The small molecule below binds the protein below.
Small molecule (SMILES): NCCC[C@H](N)C(=O)O

Sequence of chain 1.B:
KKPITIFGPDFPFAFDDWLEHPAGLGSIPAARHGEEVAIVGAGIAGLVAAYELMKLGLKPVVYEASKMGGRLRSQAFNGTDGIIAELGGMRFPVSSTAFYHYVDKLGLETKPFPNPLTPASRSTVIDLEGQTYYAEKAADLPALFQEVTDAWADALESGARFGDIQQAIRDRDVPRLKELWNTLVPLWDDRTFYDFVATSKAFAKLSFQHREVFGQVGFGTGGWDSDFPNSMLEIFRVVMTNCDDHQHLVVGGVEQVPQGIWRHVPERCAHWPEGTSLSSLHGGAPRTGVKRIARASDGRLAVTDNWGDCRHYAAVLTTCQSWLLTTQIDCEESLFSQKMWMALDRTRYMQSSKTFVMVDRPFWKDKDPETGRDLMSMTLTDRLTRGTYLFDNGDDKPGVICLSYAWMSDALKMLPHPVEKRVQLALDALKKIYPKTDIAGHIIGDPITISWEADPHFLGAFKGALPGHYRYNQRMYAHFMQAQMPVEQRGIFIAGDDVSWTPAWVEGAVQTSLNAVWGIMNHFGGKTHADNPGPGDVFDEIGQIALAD

Binding-site contacts:
Ligand atom C contacts residue LEU415 of chain 1.B at 3.6 Å (hydrophobic).
Ligand atom OXT contacts residue LEU415 of chain 1.B at 2.9 Å (h-bond).
Ligand atom CA contacts residue ASP376 of chain 1.D at 3.6 Å.
Ligand atom CG contacts residue ASP376 of chain 1.D at 4.2 Å.
Ligand atom N contacts residue THR357 of chain 1.D at 2.6 Å (h-bond).
Ligand atom CA contacts residue THR357 of chain 1.D at 3.8 Å.
Ligand atom CG contacts residue GLU364 of chain 1.D at 3.6 Å.
Ligand atom C contacts residue ARG414 of chain 1.B at 4.0 Å.
Ligand atom C contacts residue ASP376 of chain 1.D at 3.9 Å.
Ligand atom NE contacts residue GLU364 of chain 1.D at 3.5 Å (salt-bridge).
Ligand atom CD contacts residue ASP376 of chain 1.D at 4.5 Å.
Ligand atom NE contacts residue ASP413 of chain 1.B at 4.3 Å.
Ligand atom CG contacts residue TRP372 of chain 1.D at 3.9 Å (hydrophobic).
Ligand atom OXT contacts residue ARG414 of chain 1.B at 3.3 Å.
Ligand atom CD contacts residue ARG414 of chain 1.B at 4.2 Å.
Ligand atom N contacts residue ASP376 of chain 1.D at 3.0 Å (salt-bridge).
Ligand atom CD contacts residue GLN369 of chain 1.D at 3.2 Å.
Ligand atom CG contacts residue ARG414 of chain 1.B at 3.7 Å.
Ligand atom CD contacts residue TRP372 of chain 1.D at 3.5 Å (hydrophobic).
Ligand atom NE contacts residue GLY161 of chain 1.B at 4.5 Å.
Ligand atom CB contacts residue ARG414 of chain 1.B at 4.1 Å.
Ligand atom C contacts residue THR357 of chain 1.D at 3.7 Å.
Ligand atom NE contacts residue ARG414 of chain 1.B at 3.6 Å.
Ligand atom O contacts residue LEU415 of chain 1.B at 3.5 Å (h-bond).
Ligand atom NE contacts residue GLN369 of chain 1.D at 2.9 Å (h-bond).
Ligand atom O contacts residue THR357 of chain 1.D at 3.6 Å.
Ligand atom O contacts residue ASP376 of chain 1.D at 3.5 Å (salt-bridge).
Ligand atom N contacts residue TRP372 of chain 1.D at 3.6 Å.
Ligand atom CB contacts residue ASP376 of chain 1.D at 3.3 Å.
Ligand atom O contacts residue ARG414 of chain 1.B at 4.2 Å.
Ligand atom CD contacts residue GLU364 of chain 1.D at 3.5 Å.
Ligand atom OXT contacts residue THR357 of chain 1.D at 4.2 Å.

Sequence of chain 1.D:
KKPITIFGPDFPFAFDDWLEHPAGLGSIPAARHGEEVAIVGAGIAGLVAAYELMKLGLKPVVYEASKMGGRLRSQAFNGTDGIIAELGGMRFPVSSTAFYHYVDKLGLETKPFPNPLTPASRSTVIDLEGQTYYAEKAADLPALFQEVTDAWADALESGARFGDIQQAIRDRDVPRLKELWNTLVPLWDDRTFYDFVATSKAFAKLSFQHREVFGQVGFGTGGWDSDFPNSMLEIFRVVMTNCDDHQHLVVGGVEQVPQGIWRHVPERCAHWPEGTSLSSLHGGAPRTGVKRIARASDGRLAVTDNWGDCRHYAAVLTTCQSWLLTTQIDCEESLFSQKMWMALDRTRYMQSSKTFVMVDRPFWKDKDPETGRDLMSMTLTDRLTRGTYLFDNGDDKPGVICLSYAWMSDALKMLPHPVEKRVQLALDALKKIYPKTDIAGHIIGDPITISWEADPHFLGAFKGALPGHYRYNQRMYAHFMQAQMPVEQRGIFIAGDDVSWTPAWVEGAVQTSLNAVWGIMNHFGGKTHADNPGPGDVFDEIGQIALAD